Binding-site contacts:
Ligand atom C2 contacts residue TRP357 of chain 2.A at 4.0 Å (hydrophobic).
Ligand atom C7 contacts residue TRP357 of chain 2.A at 3.9 Å (hydrophobic).
Ligand atom O7 contacts residue TYR386 of chain 4.A at 4.5 Å.
Ligand atom C5 contacts residue TRP357 of chain 2.A at 4.0 Å (hydrophobic).
Ligand atom C1 contacts residue ASN65 of chain 2.A at 1.4 Å.
Ligand atom C1 contacts residue TRP357 of chain 2.A at 3.7 Å (hydrophobic).
Ligand atom C8 contacts residue ASN65 of chain 2.A at 4.2 Å.
Ligand atom C5 contacts residue ASN65 of chain 2.A at 3.8 Å.
Ligand atom C3 contacts residue ASN65 of chain 2.A at 3.8 Å.
Ligand atom C4 contacts residue TRP357 of chain 2.A at 4.4 Å (hydrophobic).
Ligand atom O4 contacts residue TRP357 of chain 2.A at 4.4 Å.
Ligand atom C8 contacts residue TRP357 of chain 2.A at 3.4 Å (hydrophobic).
Ligand atom C3 contacts residue TRP357 of chain 2.A at 3.7 Å (hydrophobic).
Ligand atom C7 contacts residue ASN65 of chain 2.A at 3.0 Å.
Ligand atom C2 contacts residue ASN65 of chain 2.A at 2.5 Å.
Ligand atom N2 contacts residue ASN65 of chain 2.A at 2.9 Å (h-bond).
Ligand atom N2 contacts residue TRP357 of chain 2.A at 3.3 Å (h-bond).
Ligand atom O3 contacts residue TRP357 of chain 2.A at 4.2 Å.
Ligand atom C4 contacts residue ASN65 of chain 2.A at 4.3 Å.
Ligand atom O5 contacts residue ASN65 of chain 2.A at 2.4 Å (h-bond).
Ligand atom O7 contacts residue ASN65 of chain 2.A at 2.7 Å (h-bond).
Ligand atom O5 contacts residue TRP357 of chain 2.A at 4.3 Å.

The small molecule below binds the protein below.
Small molecule (SMILES): CC(=O)N[C@@H]1[C@@H](O)[C@H](O)[C@@H](CO)O[C@H]1O

Sequence of chain 2.A:
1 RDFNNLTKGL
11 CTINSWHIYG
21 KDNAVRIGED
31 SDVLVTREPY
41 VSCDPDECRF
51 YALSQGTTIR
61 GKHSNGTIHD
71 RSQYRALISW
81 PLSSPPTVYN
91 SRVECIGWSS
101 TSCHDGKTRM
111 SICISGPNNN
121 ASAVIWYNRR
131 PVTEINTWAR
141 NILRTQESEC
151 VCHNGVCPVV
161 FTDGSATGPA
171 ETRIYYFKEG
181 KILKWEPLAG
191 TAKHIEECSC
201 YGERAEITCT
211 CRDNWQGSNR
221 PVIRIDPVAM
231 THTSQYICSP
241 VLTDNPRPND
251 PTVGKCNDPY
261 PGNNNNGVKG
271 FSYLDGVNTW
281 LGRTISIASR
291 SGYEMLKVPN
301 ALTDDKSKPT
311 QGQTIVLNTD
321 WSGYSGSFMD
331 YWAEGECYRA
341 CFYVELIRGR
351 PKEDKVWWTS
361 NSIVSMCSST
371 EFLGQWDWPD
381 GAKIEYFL

Sequence of chain 4.A:
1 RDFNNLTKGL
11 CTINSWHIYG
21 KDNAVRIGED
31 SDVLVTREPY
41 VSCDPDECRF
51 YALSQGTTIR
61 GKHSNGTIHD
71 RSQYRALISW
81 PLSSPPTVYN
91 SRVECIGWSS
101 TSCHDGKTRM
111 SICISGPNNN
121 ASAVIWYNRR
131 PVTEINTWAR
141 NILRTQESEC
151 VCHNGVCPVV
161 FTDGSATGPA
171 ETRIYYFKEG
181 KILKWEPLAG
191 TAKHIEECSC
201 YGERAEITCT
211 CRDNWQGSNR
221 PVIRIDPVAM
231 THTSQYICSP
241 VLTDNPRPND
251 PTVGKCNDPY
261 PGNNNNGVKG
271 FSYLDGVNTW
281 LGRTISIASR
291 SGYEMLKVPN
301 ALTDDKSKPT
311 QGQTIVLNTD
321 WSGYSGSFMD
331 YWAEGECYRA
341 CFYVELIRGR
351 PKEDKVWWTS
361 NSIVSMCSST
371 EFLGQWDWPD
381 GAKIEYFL